Sequence of chain 3.F:
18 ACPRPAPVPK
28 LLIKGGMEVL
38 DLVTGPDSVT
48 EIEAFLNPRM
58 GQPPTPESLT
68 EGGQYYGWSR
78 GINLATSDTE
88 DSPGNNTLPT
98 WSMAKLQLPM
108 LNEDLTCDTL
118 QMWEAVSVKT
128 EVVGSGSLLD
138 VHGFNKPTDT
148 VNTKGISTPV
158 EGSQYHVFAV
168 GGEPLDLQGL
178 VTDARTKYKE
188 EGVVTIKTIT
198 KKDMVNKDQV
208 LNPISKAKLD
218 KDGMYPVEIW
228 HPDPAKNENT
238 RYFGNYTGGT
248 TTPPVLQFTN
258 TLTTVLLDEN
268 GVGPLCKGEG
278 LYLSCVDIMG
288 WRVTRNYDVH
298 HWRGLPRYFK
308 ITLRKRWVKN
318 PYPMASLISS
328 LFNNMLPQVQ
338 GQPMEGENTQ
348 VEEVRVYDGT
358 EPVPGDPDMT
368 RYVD

Binding-site contacts:
Ligand atom C6 contacts residue THR94 of chain 3.F at 4.2 Å.
Ligand atom C1 contacts residue ARG77 of chain 3.F at 3.5 Å.
Ligand atom C1 contacts residue TYR72 of chain 3.F at 3.8 Å (hydrophobic).
Ligand atom C4 contacts residue HIS298 of chain 3.F at 4.1 Å.
Ligand atom C4 contacts residue GLY78 of chain 3.F at 3.4 Å.
Ligand atom C4 contacts residue TYR72 of chain 3.F at 3.5 Å (hydrophobic).
Ligand atom O10 contacts residue ASN293 of chain 3.F at 3.5 Å (h-bond).
Ligand atom C6 contacts residue TYR72 of chain 3.F at 3.6 Å (hydrophobic).
Ligand atom C3 contacts residue HIS298 of chain 3.F at 4.1 Å.
Ligand atom C4 contacts residue VAL296 of chain 3.F at 4.3 Å (hydrophobic).
Ligand atom O8 contacts residue ARG77 of chain 3.F at 3.9 Å.
Ligand atom O1B contacts residue TYR72 of chain 3.F at 4.1 Å.
Ligand atom C2 contacts residue GLY78 of chain 3.F at 4.2 Å.
Ligand atom O4 contacts residue VAL296 of chain 3.F at 3.8 Å.
Ligand atom C11 contacts residue ASP85 of chain 2.F at 3.7 Å.
Ligand atom O4 contacts residue ASN80 of chain 3.F at 4.2 Å.
Ligand atom O4 contacts residue ILE79 of chain 3.F at 3.5 Å (h-bond).
Ligand atom C5 contacts residue ASN93 of chain 3.F at 4.2 Å.
Ligand atom C10 contacts residue TYR72 of chain 3.F at 4.1 Å (hydrophobic).
Ligand atom O4 contacts residue GLY78 of chain 3.F at 3.1 Å.
Ligand atom C7 contacts residue TYR72 of chain 3.F at 4.2 Å (hydrophobic).
Ligand atom C3 contacts residue VAL296 of chain 3.F at 3.5 Å (hydrophobic).
Ligand atom O3 contacts residue GLY78 of chain 3.F at 3.7 Å.
Ligand atom N5 contacts residue TYR72 of chain 3.F at 3.1 Å (h-bond).
Ligand atom C3 contacts residue GLY78 of chain 3.F at 4.0 Å.
Ligand atom O3 contacts residue ASN80 of chain 3.F at 4.0 Å.
Ligand atom C3 contacts residue GLY78 of chain 3.F at 4.2 Å.
Ligand atom O10 contacts residue THR291 of chain 3.F at 3.7 Å.
Ligand atom O1A contacts residue GLY78 of chain 3.F at 3.7 Å.
Ligand atom O4 contacts residue HIS298 of chain 3.F at 3.1 Å (h-bond).
Ligand atom O8 contacts residue TYR72 of chain 3.F at 4.2 Å.
Ligand atom C6 contacts residue ASN93 of chain 3.F at 3.1 Å.
Ligand atom C5 contacts residue TYR72 of chain 3.F at 3.6 Å (hydrophobic).
Ligand atom O4 contacts residue THR291 of chain 3.F at 3.3 Å.
Ligand atom O1A contacts residue ARG77 of chain 3.F at 3.0 Å (salt-bridge).
Ligand atom O6 contacts residue ASN93 of chain 3.F at 2.9 Å (h-bond).
Ligand atom O1A contacts residue TYR72 of chain 3.F at 3.2 Å.
Ligand atom O1B contacts residue ARG77 of chain 3.F at 2.9 Å (salt-bridge).
Ligand atom O4 contacts residue TYR72 of chain 3.F at 4.3 Å.
Ligand atom C3 contacts residue ARG77 of chain 3.F at 3.9 Å.

This small molecule binds to this protein.
Small molecule (SMILES): CC(=O)N[C@H]1[C@H]([C@H](O)[C@H](O)CO)O[C@@](O[C@H]2[C@@H](O)[C@@H](CO)O[C@@H](O[C@H]3[C@H](O)[C@@H](O)[C@H](O)O[C@@H]3CO)[C@@H]2O)(C(=O)O)C[C@@H]1O

Sequence of chain 2.F:
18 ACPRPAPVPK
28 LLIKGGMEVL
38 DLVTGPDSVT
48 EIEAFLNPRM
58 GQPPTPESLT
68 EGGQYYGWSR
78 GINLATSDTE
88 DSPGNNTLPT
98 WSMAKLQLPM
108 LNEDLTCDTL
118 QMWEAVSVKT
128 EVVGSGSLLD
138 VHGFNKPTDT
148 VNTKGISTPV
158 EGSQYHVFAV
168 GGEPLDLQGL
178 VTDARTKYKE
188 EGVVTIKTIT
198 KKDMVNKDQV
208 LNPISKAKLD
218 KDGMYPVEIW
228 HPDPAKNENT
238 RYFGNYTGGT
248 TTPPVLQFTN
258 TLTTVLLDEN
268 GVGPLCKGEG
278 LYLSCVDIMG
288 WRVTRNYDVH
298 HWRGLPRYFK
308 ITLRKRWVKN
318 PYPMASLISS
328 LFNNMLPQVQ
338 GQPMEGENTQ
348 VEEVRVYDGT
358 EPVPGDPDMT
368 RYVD